Sequence of chain 1.A:
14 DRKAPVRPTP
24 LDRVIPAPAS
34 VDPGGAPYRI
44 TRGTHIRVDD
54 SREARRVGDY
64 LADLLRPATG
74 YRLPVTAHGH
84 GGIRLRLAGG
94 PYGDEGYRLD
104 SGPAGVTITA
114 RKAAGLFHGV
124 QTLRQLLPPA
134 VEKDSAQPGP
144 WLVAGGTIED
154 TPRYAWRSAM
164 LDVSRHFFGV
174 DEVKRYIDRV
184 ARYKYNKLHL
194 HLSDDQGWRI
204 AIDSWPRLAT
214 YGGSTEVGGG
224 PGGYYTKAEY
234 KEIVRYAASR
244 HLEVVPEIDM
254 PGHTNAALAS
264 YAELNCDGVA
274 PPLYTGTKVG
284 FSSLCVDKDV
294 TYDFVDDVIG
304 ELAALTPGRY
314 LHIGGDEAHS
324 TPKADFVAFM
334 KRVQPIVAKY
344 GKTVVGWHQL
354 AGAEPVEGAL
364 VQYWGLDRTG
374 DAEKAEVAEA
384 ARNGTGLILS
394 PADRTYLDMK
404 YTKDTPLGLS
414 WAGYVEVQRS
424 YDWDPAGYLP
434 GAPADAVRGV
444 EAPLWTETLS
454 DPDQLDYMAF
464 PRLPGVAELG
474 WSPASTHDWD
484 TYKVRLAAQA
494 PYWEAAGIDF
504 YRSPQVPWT

This protein binds this small molecule.
Small molecule (SMILES): CC(=S)NC1=CO[C@H](CO)[C@@H](O)[C@@H]1O

Binding-site contacts:
Ligand atom C3 contacts residue TRP448 of chain 1.A at 3.9 Å (hydrophobic).
Ligand atom C6 contacts residue LEU412 of chain 1.A at 3.5 Å (hydrophobic).
Ligand atom O6 contacts residue TRP448 of chain 1.A at 3.8 Å.
Ligand atom O3 contacts residue HIS256 of chain 1.A at 3.1 Å.
Ligand atom C6 contacts residue ASP401 of chain 1.A at 3.5 Å.
Ligand atom C2 contacts residue ASP319 of chain 1.A at 4.0 Å.
Ligand atom O3 contacts residue VAL282 of chain 1.A at 4.0 Å.
Ligand atom C6 contacts residue GLU450 of chain 1.A at 4.0 Å.
Ligand atom C8 contacts residue TRP448 of chain 1.A at 4.0 Å (hydrophobic).
Ligand atom C3 contacts residue ARG168 of chain 1.A at 3.9 Å.
Ligand atom N2 contacts residue ASP319 of chain 1.A at 2.9 Å (salt-bridge).
Ligand atom S7 contacts residue TRP448 of chain 1.A at 3.6 Å.
Ligand atom N2 contacts residue GLU320 of chain 1.A at 3.3 Å (salt-bridge).
Ligand atom C4 contacts residue ARG168 of chain 1.A at 3.9 Å.
Ligand atom C8 contacts residue ASP319 of chain 1.A at 3.3 Å.
Ligand atom C7 contacts residue ASP319 of chain 1.A at 3.5 Å.
Ligand atom C1 contacts residue GLU320 of chain 1.A at 3.4 Å.
Ligand atom O3 contacts residue ARG168 of chain 1.A at 2.8 Å (salt-bridge).
Ligand atom C4 contacts residue GLU450 of chain 1.A at 3.2 Å.
Ligand atom C7 contacts residue TRP367 of chain 1.A at 3.8 Å (hydrophobic).
Ligand atom C6 contacts residue TRP414 of chain 1.A at 3.3 Å (hydrophobic).
Ligand atom C4 contacts residue TRP448 of chain 1.A at 4.0 Å (hydrophobic).
Ligand atom C7 contacts residue TRP448 of chain 1.A at 3.8 Å (hydrophobic).
Ligand atom C7 contacts residue TYR399 of chain 1.A at 4.0 Å (hydrophobic).
Ligand atom O6 contacts residue MET402 of chain 1.A at 4.1 Å.
Ligand atom C5 contacts residue TRP448 of chain 1.A at 3.9 Å (hydrophobic).
Ligand atom C2 contacts residue GLU320 of chain 1.A at 3.4 Å.
Ligand atom O3 contacts residue GLU320 of chain 1.A at 3.8 Å.
Ligand atom O6 contacts residue TRP414 of chain 1.A at 2.9 Å (h-bond).
Ligand atom S7 contacts residue TYR399 of chain 1.A at 3.0 Å (h-bond).
Ligand atom O6 contacts residue TYR399 of chain 1.A at 3.8 Å.
Ligand atom O6 contacts residue LEU412 of chain 1.A at 3.8 Å.
Ligand atom O4 contacts residue GLU450 of chain 1.A at 2.7 Å (salt-bridge).
Ligand atom O5 contacts residue TRP414 of chain 1.A at 3.6 Å.
Ligand atom C8 contacts residue TRP350 of chain 1.A at 3.6 Å (hydrophobic).
Ligand atom O4 contacts residue TRP448 of chain 1.A at 3.3 Å.
Ligand atom O4 contacts residue ARG168 of chain 1.A at 2.9 Å (salt-bridge).
Ligand atom C8 contacts residue TRP367 of chain 1.A at 3.7 Å (hydrophobic).
Ligand atom S7 contacts residue TRP367 of chain 1.A at 3.5 Å.
Ligand atom O6 contacts residue ASP401 of chain 1.A at 2.7 Å (salt-bridge).